This small molecule binds to this protein.
Small molecule (SMILES): CC(=O)N[C@@H]1[C@@H](O)[C@H](O)[C@@H](CO)O[C@H]1O

Sequence of chain 1.A:
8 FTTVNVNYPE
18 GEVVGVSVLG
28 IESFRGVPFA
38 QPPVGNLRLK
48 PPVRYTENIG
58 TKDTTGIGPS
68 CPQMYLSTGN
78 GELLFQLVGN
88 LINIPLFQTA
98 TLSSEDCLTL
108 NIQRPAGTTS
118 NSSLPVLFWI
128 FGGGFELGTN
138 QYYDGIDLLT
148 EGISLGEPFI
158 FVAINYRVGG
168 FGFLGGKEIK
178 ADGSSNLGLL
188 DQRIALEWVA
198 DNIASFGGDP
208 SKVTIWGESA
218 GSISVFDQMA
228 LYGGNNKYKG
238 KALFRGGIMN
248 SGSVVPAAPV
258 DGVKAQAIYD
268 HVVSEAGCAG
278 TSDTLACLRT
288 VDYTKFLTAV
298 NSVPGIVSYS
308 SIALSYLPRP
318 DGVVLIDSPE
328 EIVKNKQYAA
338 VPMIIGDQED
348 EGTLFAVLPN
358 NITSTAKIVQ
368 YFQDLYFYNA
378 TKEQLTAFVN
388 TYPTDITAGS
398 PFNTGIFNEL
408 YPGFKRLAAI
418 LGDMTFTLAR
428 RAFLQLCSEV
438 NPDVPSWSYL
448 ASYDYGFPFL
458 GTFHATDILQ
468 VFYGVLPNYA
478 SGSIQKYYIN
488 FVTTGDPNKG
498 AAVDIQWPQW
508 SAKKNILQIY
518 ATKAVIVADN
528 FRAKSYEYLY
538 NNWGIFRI

Binding-site contacts:
Ligand atom O3 contacts residue TYR306 of chain 1.A at 4.4 Å.
Ligand atom C4 contacts residue ASN358 of chain 1.A at 4.1 Å.
Ligand atom C6 contacts residue ASN358 of chain 1.A at 4.4 Å.
Ligand atom O5 contacts residue ASN358 of chain 1.A at 2.0 Å (h-bond).
Ligand atom C5 contacts residue ASN358 of chain 1.A at 3.4 Å.
Ligand atom C7 contacts residue ILE359 of chain 1.A at 4.0 Å (hydrophobic).
Ligand atom C2 contacts residue TYR306 of chain 1.A at 3.5 Å (hydrophobic).
Ligand atom O7 contacts residue ASN358 of chain 1.A at 3.5 Å (h-bond).
Ligand atom N2 contacts residue ILE359 of chain 1.A at 4.3 Å.
Ligand atom C3 contacts residue ASN358 of chain 1.A at 3.9 Å.
Ligand atom C8 contacts residue TYR306 of chain 1.A at 3.8 Å (hydrophobic).
Ligand atom C8 contacts residue ILE359 of chain 1.A at 3.4 Å (hydrophobic).
Ligand atom N2 contacts residue TYR306 of chain 1.A at 2.7 Å (h-bond).
Ligand atom C2 contacts residue ASN358 of chain 1.A at 2.6 Å.
Ligand atom C1 contacts residue TYR306 of chain 1.A at 3.3 Å (hydrophobic).
Ligand atom O5 contacts residue TYR306 of chain 1.A at 4.1 Å.
Ligand atom N2 contacts residue ASN358 of chain 1.A at 3.3 Å (h-bond).
Ligand atom C1 contacts residue ASN358 of chain 1.A at 1.5 Å.
Ligand atom C7 contacts residue ASN358 of chain 1.A at 3.7 Å.
Ligand atom C8 contacts residue LYS364 of chain 1.A at 4.1 Å.
Ligand atom C7 contacts residue TYR306 of chain 1.A at 3.7 Å (hydrophobic).
Ligand atom C5 contacts residue TYR306 of chain 1.A at 4.3 Å (hydrophobic).
Ligand atom C3 contacts residue TYR306 of chain 1.A at 3.6 Å (hydrophobic).